Sequence of chain 1.C:
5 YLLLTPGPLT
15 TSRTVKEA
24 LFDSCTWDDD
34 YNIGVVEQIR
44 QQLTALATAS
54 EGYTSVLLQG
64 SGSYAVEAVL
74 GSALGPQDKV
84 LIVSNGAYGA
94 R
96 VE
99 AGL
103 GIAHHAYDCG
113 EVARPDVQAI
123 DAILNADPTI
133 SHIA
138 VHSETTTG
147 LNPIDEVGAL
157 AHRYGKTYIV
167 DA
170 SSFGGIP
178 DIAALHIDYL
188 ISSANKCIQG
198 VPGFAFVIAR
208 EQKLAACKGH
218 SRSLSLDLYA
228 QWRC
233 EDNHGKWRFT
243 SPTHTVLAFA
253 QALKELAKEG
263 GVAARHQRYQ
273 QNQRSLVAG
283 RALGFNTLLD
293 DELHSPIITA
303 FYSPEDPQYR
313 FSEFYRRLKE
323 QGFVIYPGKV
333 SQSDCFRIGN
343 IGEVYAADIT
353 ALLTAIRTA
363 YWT

Binding-site contacts:
Ligand atom O3P contacts residue THR242 of chain 1.D at 3.2 Å (h-bond).
Ligand atom O2 contacts residue TYR91 of chain 1.C at 4.0 Å.
Ligand atom C1 contacts residue TYR328 of chain 1.C at 3.4 Å (hydrophobic).
Ligand atom C2 contacts residue TYR91 of chain 1.C at 4.1 Å (hydrophobic).
Ligand atom O2P contacts residue TYR91 of chain 1.C at 2.6 Å (h-bond).
Ligand atom O2 contacts residue ARG339 of chain 1.C at 3.0 Å (salt-bridge).
Ligand atom O3P contacts residue GLY11 of chain 1.C at 4.3 Å.
Ligand atom O1P contacts residue LYS238 of chain 1.D at 4.5 Å.
Ligand atom O2P contacts residue PLP1 of chain 1.L at 4.3 Å.
Ligand atom C2 contacts residue ARG339 of chain 1.C at 4.0 Å.
Ligand atom C1 contacts residue TYR91 of chain 1.C at 3.5 Å (hydrophobic).
Ligand atom O3P contacts residue PLP1 of chain 1.L at 3.6 Å.
Ligand atom O1P contacts residue TYR328 of chain 1.C at 4.4 Å.
Ligand atom O2 contacts residue TYR328 of chain 1.C at 3.9 Å.
Ligand atom O3P contacts residue TYR91 of chain 1.C at 4.3 Å.
Ligand atom C2 contacts residue TYR328 of chain 1.C at 3.5 Å (hydrophobic).
Ligand atom P contacts residue TYR328 of chain 1.C at 4.3 Å.
Ligand atom O1P contacts residue ARG240 of chain 1.D at 4.3 Å.
Ligand atom P contacts residue TYR91 of chain 1.C at 3.6 Å.

Sequence of chain 1.D:
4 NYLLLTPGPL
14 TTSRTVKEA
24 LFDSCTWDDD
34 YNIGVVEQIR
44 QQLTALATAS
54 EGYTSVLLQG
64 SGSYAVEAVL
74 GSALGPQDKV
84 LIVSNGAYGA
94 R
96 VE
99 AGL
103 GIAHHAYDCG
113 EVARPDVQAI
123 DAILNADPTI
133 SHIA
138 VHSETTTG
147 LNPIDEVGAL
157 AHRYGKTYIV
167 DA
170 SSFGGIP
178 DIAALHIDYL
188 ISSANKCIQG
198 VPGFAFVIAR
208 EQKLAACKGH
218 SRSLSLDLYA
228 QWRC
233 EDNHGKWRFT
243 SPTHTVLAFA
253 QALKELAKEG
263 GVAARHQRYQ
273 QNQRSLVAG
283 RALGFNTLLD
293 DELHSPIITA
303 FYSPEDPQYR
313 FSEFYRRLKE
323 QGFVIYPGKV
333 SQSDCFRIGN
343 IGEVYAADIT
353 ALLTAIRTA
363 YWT

A small-molecule ligand and the protein it binds are described below.
Small molecule (SMILES): O=CCP(=O)(O)O